Binding-site contacts:
Ligand atom SAG contacts residue ARG157 of chain 29.B at 3.6 Å (salt-bridge).
Ligand atom O6B contacts residue HIS94 of chain 29.B at 4.0 Å.
Ligand atom C3 contacts residue LYS156 of chain 29.B at 4.0 Å.
Ligand atom O6B contacts residue HIS155 of chain 29.B at 3.3 Å (h-bond).
Ligand atom C6 contacts residue SER93 of chain 29.B at 4.0 Å.
Ligand atom OAF contacts residue ALA158 of chain 29.B at 3.3 Å.
Ligand atom OAH contacts residue ARG157 of chain 29.B at 3.1 Å (salt-bridge).
Ligand atom C4 contacts residue LYS156 of chain 29.B at 4.0 Å.
Ligand atom O3 contacts residue ALA158 of chain 29.B at 3.0 Å (h-bond).
Ligand atom O6B contacts residue LEU62 of chain 29.B at 4.0 Å.
Ligand atom OAH contacts residue LEU2 of chain 29.B at 2.8 Å (h-bond).
Ligand atom O5B contacts residue LYS156 of chain 29.B at 3.3 Å.
Ligand atom SAG contacts residue THR4 of chain 29.B at 3.9 Å.
Ligand atom OAH contacts residue ASP3 of chain 29.B at 4.0 Å.
Ligand atom O3 contacts residue ARG157 of chain 29.B at 3.3 Å (salt-bridge).
Ligand atom O5 contacts residue LYS156 of chain 29.B at 3.4 Å.
Ligand atom OAF contacts residue ARG157 of chain 29.B at 2.8 Å (salt-bridge).
Ligand atom C6 contacts residue HIS155 of chain 29.B at 3.4 Å.
Ligand atom OAF contacts residue THR4 of chain 29.B at 2.9 Å (h-bond).
Ligand atom O4 contacts residue LYS156 of chain 29.B at 3.5 Å.
Ligand atom C2 contacts residue ALA158 of chain 29.B at 3.7 Å (hydrophobic).
Ligand atom C3 contacts residue ARG157 of chain 29.B at 3.7 Å.
Ligand atom C5 contacts residue LEU62 of chain 29.B at 3.8 Å (hydrophobic).
Ligand atom OAH contacts residue THR4 of chain 29.B at 3.7 Å.
Ligand atom C6 contacts residue HIS94 of chain 29.B at 3.9 Å.
Ligand atom O6A contacts residue SER93 of chain 29.B at 3.2 Å.
Ligand atom O4 contacts residue HIS155 of chain 29.B at 3.5 Å (h-bond).
Ligand atom O6B contacts residue ARG157 of chain 29.B at 3.3 Å (salt-bridge).
Ligand atom O5 contacts residue HIS155 of chain 29.B at 3.6 Å.
Ligand atom O6A contacts residue HIS94 of chain 29.B at 3.2 Å (h-bond).
Ligand atom O6A contacts residue HIS155 of chain 29.B at 3.8 Å.
Ligand atom O4 contacts residue SER93 of chain 29.B at 3.0 Å (h-bond).
Ligand atom C6 contacts residue LEU62 of chain 29.B at 3.5 Å (hydrophobic).
Ligand atom OBI contacts residue LYS156 of chain 29.B at 4.0 Å.
Ligand atom O6A contacts residue LEU62 of chain 29.B at 3.4 Å.
Ligand atom C5 contacts residue HIS155 of chain 29.B at 4.0 Å.
Ligand atom O5 contacts residue ARG157 of chain 29.B at 3.8 Å.
Ligand atom C3 contacts residue ALA158 of chain 29.B at 4.0 Å (hydrophobic).
Ligand atom O3 contacts residue LYS156 of chain 29.B at 3.0 Å.
Ligand atom O6B contacts residue LYS156 of chain 29.B at 3.3 Å.

A small-molecule ligand and the protein it binds are described below.
Small molecule (SMILES): O=C(O)[C@@H]1O[C@H](O[C@H]2[C@@H](OS(=O)(=O)O)O[C@@H](O)[C@H](NS(=O)(=O)O)[C@H]2O)[C@@H](OS(=O)(=O)O)[C@H](O)[C@@H]1O

Sequence of chain 29.B:
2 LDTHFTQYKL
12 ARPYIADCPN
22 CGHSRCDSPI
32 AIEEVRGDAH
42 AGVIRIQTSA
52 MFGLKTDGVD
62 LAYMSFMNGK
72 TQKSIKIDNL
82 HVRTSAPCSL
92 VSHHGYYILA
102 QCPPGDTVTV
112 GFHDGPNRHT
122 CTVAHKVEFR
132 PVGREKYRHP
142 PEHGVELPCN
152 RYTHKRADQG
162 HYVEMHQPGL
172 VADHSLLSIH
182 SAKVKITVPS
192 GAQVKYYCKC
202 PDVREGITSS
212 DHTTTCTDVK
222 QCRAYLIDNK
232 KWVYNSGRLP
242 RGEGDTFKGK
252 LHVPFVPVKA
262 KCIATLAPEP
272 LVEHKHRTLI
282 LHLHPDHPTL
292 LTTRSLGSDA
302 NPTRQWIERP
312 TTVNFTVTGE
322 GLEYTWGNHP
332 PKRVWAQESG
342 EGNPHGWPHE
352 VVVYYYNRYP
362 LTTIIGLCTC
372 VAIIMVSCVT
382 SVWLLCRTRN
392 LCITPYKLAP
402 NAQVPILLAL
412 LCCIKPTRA